Sequence of chain 1.E:
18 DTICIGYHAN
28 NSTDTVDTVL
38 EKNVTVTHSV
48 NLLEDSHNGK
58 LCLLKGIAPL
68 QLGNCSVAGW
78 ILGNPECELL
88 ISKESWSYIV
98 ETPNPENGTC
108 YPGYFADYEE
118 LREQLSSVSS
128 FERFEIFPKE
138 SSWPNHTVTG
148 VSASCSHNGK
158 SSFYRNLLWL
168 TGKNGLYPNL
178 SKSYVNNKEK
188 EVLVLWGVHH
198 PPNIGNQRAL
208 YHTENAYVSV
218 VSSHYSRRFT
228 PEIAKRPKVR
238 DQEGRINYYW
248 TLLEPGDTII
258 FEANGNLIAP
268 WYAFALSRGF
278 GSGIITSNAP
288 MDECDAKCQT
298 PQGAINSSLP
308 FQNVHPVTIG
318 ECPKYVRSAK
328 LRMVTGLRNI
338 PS

Binding-site contacts:
Ligand atom C7 contacts residue ASN142 of chain 1.E at 3.5 Å.
Ligand atom C4 contacts residue ASN142 of chain 1.E at 4.4 Å.
Ligand atom C1 contacts residue ASN142 of chain 1.E at 1.5 Å.
Ligand atom C5 contacts residue ASN142 of chain 1.E at 3.8 Å.
Ligand atom O7 contacts residue ASN142 of chain 1.E at 4.4 Å.
Ligand atom C3 contacts residue ASN142 of chain 1.E at 3.9 Å.
Ligand atom O5 contacts residue ASN142 of chain 1.E at 2.5 Å (h-bond).
Ligand atom C8 contacts residue ASN142 of chain 1.E at 3.9 Å.
Ligand atom C2 contacts residue ASN142 of chain 1.E at 2.5 Å.
Ligand atom C8 contacts residue PRO141 of chain 1.E at 3.7 Å (hydrophobic).
Ligand atom N2 contacts residue ASN142 of chain 1.E at 3.0 Å (h-bond).

The protein below binds the small molecule below.
Small molecule (SMILES): CC(=O)N[C@@H]1[C@@H](O)[C@H](O)[C@@H](CO)O[C@H]1O